The protein below binds the small molecule below.
Small molecule (SMILES): CC(=O)N[C@@H]1[C@@H](O)[C@H](O)[C@@H](CO)O[C@H]1O

Binding-site contacts:
Ligand atom C7 contacts residue GLY1131 of chain 1.B at 4.0 Å.
Ligand atom C5 contacts residue ASN709 of chain 1.B at 3.6 Å.
Ligand atom C5 contacts residue ASP796 of chain 1.A at 4.3 Å.
Ligand atom N2 contacts residue ASN709 of chain 1.B at 2.8 Å (h-bond).
Ligand atom O7 contacts residue GLY1131 of chain 1.B at 3.3 Å.
Ligand atom C8 contacts residue ASN709 of chain 1.B at 3.8 Å.
Ligand atom C7 contacts residue ASN709 of chain 1.B at 3.3 Å.
Ligand atom O5 contacts residue ASP796 of chain 1.A at 3.2 Å (salt-bridge).
Ligand atom C4 contacts residue ASN709 of chain 1.B at 4.2 Å.
Ligand atom C3 contacts residue ASN709 of chain 1.B at 3.7 Å.
Ligand atom O5 contacts residue ASN709 of chain 1.B at 2.4 Å (h-bond).
Ligand atom C8 contacts residue ASN710 of chain 1.B at 4.1 Å.
Ligand atom C1 contacts residue ASN709 of chain 1.B at 1.4 Å.
Ligand atom C6 contacts residue ASP796 of chain 1.A at 4.3 Å.
Ligand atom C1 contacts residue ASP796 of chain 1.A at 3.9 Å.
Ligand atom C2 contacts residue ASN709 of chain 1.B at 2.5 Å.
Ligand atom O7 contacts residue ASN709 of chain 1.B at 3.6 Å (h-bond).
Ligand atom C8 contacts residue GLY1131 of chain 1.B at 3.6 Å.

Sequence of chain 1.B:
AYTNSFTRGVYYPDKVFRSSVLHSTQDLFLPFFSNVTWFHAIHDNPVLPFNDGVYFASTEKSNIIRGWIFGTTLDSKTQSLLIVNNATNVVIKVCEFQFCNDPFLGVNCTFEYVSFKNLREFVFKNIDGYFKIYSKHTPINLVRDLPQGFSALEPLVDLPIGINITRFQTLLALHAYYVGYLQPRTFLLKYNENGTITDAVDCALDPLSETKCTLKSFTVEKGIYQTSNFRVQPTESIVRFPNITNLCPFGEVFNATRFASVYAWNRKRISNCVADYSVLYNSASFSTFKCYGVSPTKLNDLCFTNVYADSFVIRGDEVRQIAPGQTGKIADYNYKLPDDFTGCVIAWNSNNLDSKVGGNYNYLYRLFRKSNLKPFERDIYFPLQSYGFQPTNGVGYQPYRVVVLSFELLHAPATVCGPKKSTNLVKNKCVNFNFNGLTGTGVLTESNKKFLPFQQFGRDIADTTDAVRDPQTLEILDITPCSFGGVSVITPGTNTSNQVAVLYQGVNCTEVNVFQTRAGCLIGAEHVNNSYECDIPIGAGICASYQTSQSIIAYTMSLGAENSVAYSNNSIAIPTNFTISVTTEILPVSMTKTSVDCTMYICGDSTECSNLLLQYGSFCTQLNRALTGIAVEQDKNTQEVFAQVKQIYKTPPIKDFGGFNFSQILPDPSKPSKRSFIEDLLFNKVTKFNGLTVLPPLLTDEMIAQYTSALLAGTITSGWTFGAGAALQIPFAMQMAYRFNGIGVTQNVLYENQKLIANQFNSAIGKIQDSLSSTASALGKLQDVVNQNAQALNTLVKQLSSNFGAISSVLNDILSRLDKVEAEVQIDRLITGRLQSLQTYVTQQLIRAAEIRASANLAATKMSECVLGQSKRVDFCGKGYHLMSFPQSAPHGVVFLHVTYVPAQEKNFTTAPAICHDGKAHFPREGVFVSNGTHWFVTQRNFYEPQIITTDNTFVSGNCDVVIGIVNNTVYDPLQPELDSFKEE

Sequence of chain 1.A:
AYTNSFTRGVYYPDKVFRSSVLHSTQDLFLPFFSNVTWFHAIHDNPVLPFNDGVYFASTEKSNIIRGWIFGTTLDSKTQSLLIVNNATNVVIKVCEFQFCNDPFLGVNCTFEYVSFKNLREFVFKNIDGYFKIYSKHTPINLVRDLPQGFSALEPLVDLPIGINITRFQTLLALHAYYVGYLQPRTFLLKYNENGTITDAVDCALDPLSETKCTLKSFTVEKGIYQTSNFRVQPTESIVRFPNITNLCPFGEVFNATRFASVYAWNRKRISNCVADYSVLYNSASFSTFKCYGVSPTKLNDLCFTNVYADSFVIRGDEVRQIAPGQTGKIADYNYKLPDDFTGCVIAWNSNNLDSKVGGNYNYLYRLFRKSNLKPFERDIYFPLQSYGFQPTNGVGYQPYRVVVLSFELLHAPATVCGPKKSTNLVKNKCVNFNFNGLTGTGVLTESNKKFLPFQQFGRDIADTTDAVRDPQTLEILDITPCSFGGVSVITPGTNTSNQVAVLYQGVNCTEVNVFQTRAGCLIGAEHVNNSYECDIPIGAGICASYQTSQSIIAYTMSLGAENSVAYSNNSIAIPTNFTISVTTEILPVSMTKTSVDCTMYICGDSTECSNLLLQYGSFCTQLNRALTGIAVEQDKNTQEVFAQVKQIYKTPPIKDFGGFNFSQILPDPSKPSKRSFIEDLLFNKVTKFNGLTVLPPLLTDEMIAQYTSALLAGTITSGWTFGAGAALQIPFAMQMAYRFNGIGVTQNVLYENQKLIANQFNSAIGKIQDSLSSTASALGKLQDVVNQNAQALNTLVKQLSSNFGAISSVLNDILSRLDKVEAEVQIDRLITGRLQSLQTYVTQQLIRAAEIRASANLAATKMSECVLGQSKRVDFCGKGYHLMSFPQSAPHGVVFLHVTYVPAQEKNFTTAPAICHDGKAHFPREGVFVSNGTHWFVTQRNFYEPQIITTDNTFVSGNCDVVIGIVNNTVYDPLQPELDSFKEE